The protein below binds the small molecule below.
Small molecule (SMILES): O=Cc1ccc(O)cc1

Sequence of chain 1.A:
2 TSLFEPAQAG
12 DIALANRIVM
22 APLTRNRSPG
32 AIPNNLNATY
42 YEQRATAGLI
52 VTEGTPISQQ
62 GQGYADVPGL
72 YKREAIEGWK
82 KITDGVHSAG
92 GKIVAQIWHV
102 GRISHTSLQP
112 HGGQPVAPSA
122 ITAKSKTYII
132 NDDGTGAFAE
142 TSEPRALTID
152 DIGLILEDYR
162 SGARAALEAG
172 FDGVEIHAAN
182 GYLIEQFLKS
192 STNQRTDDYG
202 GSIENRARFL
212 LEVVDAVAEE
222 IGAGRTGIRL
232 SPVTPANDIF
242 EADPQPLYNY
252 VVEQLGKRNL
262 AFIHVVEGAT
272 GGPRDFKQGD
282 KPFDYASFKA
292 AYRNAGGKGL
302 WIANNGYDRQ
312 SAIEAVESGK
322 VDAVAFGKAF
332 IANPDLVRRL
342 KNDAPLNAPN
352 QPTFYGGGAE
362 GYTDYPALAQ

Binding-site contacts:
Ligand atom C4 contacts residue HIS178 of chain 1.A at 3.8 Å.
Ligand atom C4 contacts residue ASN181 of chain 1.A at 3.5 Å.
Ligand atom C4 contacts residue FMN1 of chain 1.B at 3.3 Å.
Ligand atom C3 contacts residue TRP99 of chain 1.A at 3.7 Å (hydrophobic).
Ligand atom C3 contacts residue FMN1 of chain 1.B at 3.2 Å.
Ligand atom O1' contacts residue THR25 of chain 1.A at 4.1 Å.
Ligand atom O4 contacts residue FMN1 of chain 1.B at 3.0 Å.
Ligand atom O4 contacts residue TYR183 of chain 1.A at 3.0 Å.
Ligand atom C2 contacts residue TYR183 of chain 1.A at 3.4 Å (hydrophobic).
Ligand atom C1' contacts residue FMN1 of chain 1.B at 3.6 Å.
Ligand atom C3 contacts residue HIS178 of chain 1.A at 4.3 Å.
Ligand atom C2 contacts residue FMN1 of chain 1.B at 3.4 Å.
Ligand atom O4 contacts residue ASN181 of chain 1.A at 2.9 Å (h-bond).
Ligand atom C1' contacts residue TYR356 of chain 1.A at 3.7 Å (hydrophobic).
Ligand atom O1' contacts residue TYR356 of chain 1.A at 3.3 Å.
Ligand atom C3 contacts residue TYR183 of chain 1.A at 3.1 Å (hydrophobic).
Ligand atom C3 contacts residue THR25 of chain 1.A at 3.9 Å.
Ligand atom C1 contacts residue TYR183 of chain 1.A at 4.1 Å (hydrophobic).
Ligand atom O1' contacts residue FMN1 of chain 1.B at 4.0 Å.
Ligand atom C5 contacts residue ASN181 of chain 1.A at 3.3 Å.
Ligand atom C2 contacts residue TRP99 of chain 1.A at 4.3 Å (hydrophobic).
Ligand atom C6 contacts residue FMN1 of chain 1.B at 3.4 Å.
Ligand atom C6 contacts residue TYR183 of chain 1.A at 4.4 Å (hydrophobic).
Ligand atom C4 contacts residue TYR183 of chain 1.A at 3.5 Å (hydrophobic).
Ligand atom O4 contacts residue HIS178 of chain 1.A at 2.5 Å (h-bond).
Ligand atom C5 contacts residue TYR183 of chain 1.A at 4.2 Å (hydrophobic).
Ligand atom C1 contacts residue FMN1 of chain 1.B at 3.4 Å.
Ligand atom C2 contacts residue THR25 of chain 1.A at 3.6 Å.
Ligand atom C5 contacts residue FMN1 of chain 1.B at 3.1 Å.